This small molecule binds to this protein.
Small molecule (SMILES): CC(=O)N[C@@H]1[C@@H](O)[C@H](O)[C@@H](CO)O[C@H]1O

Binding-site contacts:
Ligand atom C4 contacts residue ASN241 of chain 2.A at 3.9 Å.
Ligand atom O5 contacts residue ASN241 of chain 2.A at 2.2 Å (h-bond).
Ligand atom C1 contacts residue ASN241 of chain 2.A at 1.4 Å.
Ligand atom C4 contacts residue GLY237 of chain 2.A at 3.7 Å.
Ligand atom C7 contacts residue GLY237 of chain 2.A at 4.3 Å.
Ligand atom C4 contacts residue ARG239 of chain 2.A at 4.2 Å.
Ligand atom C7 contacts residue ASN241 of chain 2.A at 4.2 Å.
Ligand atom O3 contacts residue GLY237 of chain 2.A at 2.0 Å (h-bond).
Ligand atom O3 contacts residue ASN241 of chain 2.A at 4.5 Å.
Ligand atom O5 contacts residue ARG239 of chain 2.A at 4.3 Å.
Ligand atom C3 contacts residue ASN241 of chain 2.A at 3.6 Å.
Ligand atom O3 contacts residue LYS238 of chain 2.A at 3.8 Å.
Ligand atom N2 contacts residue GLY237 of chain 2.A at 4.0 Å.
Ligand atom N2 contacts residue ASN241 of chain 2.A at 2.8 Å (h-bond).
Ligand atom C6 contacts residue ASN241 of chain 2.A at 4.1 Å.
Ligand atom O4 contacts residue LYS238 of chain 2.A at 3.7 Å.
Ligand atom C2 contacts residue GLY237 of chain 2.A at 3.6 Å.
Ligand atom C2 contacts residue ASN241 of chain 2.A at 2.2 Å.
Ligand atom C8 contacts residue GLY237 of chain 2.A at 4.2 Å.
Ligand atom O3 contacts residue SER236 of chain 2.A at 4.2 Å.
Ligand atom O6 contacts residue ASN241 of chain 2.A at 3.3 Å (h-bond).
Ligand atom O4 contacts residue GLY237 of chain 2.A at 4.2 Å.
Ligand atom C5 contacts residue ASN241 of chain 2.A at 3.6 Å.
Ligand atom C3 contacts residue GLY237 of chain 2.A at 3.2 Å.

Sequence of chain 2.A:
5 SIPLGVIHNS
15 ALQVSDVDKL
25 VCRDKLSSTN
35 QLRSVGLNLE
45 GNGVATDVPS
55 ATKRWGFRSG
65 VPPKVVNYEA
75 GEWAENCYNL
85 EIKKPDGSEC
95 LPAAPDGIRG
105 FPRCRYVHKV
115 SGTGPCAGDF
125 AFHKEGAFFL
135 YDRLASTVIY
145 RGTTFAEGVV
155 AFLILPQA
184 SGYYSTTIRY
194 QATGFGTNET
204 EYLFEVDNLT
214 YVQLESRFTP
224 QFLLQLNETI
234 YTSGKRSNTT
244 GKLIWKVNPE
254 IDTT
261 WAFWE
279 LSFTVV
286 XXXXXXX